Sequence of chain 1.C:
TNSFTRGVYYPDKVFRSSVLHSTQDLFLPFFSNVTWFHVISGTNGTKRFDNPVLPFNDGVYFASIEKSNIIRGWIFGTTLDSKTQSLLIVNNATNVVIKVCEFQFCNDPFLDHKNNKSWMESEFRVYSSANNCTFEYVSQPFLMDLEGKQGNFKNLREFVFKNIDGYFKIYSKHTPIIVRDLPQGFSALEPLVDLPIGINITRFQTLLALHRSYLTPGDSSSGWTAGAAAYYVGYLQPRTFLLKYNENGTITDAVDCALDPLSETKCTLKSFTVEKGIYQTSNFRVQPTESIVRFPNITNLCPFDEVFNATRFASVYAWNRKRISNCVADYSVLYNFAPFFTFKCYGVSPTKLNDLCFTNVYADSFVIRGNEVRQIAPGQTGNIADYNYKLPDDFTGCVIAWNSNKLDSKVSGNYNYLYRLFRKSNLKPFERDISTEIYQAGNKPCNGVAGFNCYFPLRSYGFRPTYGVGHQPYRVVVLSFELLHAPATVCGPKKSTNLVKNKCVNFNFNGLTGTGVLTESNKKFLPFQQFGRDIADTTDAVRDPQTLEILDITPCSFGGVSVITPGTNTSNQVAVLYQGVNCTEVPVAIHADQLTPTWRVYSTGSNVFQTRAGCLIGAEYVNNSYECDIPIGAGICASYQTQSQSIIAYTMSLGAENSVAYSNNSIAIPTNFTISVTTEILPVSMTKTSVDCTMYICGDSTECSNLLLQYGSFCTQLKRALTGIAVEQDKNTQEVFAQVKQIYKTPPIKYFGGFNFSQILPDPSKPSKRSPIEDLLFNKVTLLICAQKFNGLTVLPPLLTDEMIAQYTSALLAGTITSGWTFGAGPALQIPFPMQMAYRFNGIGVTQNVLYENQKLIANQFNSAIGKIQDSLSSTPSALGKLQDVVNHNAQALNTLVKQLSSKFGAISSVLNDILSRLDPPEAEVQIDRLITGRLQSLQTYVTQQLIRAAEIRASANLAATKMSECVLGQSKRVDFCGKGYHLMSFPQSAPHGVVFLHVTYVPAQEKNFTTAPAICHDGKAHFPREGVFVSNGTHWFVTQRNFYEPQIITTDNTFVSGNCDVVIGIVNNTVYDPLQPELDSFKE

Binding-site contacts:
Ligand atom C5 contacts residue SER797 of chain 1.C at 3.8 Å.
Ligand atom N2 contacts residue ASN795 of chain 1.C at 2.9 Å (h-bond).
Ligand atom C7 contacts residue ASN795 of chain 1.C at 3.7 Å.
Ligand atom O5 contacts residue SER797 of chain 1.C at 3.8 Å.
Ligand atom C1 contacts residue SER797 of chain 1.C at 3.5 Å.
Ligand atom C1 contacts residue ASN795 of chain 1.C at 1.4 Å.
Ligand atom C2 contacts residue SER797 of chain 1.C at 4.5 Å.
Ligand atom O5 contacts residue ASN795 of chain 1.C at 2.4 Å (h-bond).
Ligand atom C3 contacts residue ASN795 of chain 1.C at 3.8 Å.
Ligand atom O7 contacts residue ASN795 of chain 1.C at 4.1 Å.
Ligand atom C2 contacts residue ASN795 of chain 1.C at 2.5 Å.
Ligand atom C5 contacts residue ASN795 of chain 1.C at 3.7 Å.
Ligand atom C4 contacts residue ASN795 of chain 1.C at 4.2 Å.

A small-molecule ligand and the protein it binds are described below.
Small molecule (SMILES): CC(=O)N[C@H]1[C@H](O[C@H]2[C@H](O)[C@@H](NC(C)=O)CO[C@@H]2CO)O[C@H](CO)[C@@H](O)[C@@H]1O